A protein and the small-molecule ligand that binds it are described below.
Small molecule (SMILES): OC[C@H]1O[C@@H](c2nnc(-c3ccc4c(c3)Cc3ccccc3-4)[nH]2)[C@H](O)[C@@H](O)[C@@H]1O

Sequence of chain 1.A:
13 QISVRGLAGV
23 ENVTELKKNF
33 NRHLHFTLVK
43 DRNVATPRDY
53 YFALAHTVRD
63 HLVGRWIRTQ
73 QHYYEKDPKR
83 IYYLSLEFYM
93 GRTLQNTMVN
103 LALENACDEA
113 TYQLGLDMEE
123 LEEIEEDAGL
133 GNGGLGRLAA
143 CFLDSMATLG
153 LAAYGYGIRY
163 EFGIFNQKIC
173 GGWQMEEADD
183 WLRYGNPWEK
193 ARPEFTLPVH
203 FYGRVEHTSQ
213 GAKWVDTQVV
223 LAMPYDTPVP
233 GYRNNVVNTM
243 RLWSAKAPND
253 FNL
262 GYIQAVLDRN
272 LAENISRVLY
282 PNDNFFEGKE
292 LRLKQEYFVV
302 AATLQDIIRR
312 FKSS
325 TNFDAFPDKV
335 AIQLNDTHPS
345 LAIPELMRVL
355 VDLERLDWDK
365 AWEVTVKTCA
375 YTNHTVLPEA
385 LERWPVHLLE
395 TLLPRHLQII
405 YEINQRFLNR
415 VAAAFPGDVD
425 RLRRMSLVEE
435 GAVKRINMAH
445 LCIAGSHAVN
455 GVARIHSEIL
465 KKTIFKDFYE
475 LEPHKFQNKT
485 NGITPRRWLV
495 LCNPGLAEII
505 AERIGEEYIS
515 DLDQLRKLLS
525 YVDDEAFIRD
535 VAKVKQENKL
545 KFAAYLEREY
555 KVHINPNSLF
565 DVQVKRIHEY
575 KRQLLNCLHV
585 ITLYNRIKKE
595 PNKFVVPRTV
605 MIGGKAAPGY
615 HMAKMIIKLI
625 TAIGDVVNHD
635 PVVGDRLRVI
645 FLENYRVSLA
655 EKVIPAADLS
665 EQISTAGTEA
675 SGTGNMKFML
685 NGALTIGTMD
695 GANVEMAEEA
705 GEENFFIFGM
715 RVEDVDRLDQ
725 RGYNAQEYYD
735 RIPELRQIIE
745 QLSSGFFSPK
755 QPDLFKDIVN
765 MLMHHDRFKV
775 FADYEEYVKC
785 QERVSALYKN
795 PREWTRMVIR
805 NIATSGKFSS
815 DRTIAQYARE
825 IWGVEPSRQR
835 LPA

Binding-site contacts:
Ligand atom O3' contacts residue GLU673 of chain 1.A at 2.6 Å (salt-bridge).
Ligand atom C6' contacts residue HIS378 of chain 1.A at 3.5 Å.
Ligand atom O3' contacts residue ALA674 of chain 1.A at 3.2 Å (h-bond).
Ligand atom C10 contacts residue GLU89 of chain 1.A at 3.6 Å.
Ligand atom C17 contacts residue ARG293 of chain 1.A at 3.5 Å.
Ligand atom C2' contacts residue HIS378 of chain 1.A at 3.6 Å.
Ligand atom C8 contacts residue HIS342 of chain 1.A at 3.8 Å.
Ligand atom O2' contacts residue ASN285 of chain 1.A at 3.1 Å (h-bond).
Ligand atom C10 contacts residue ASN283 of chain 1.A at 3.6 Å.
Ligand atom C3' contacts residue GLU673 of chain 1.A at 3.3 Å.
Ligand atom C4 contacts residue ASN285 of chain 1.A at 3.6 Å.
Ligand atom C9 contacts residue ASN283 of chain 1.A at 3.8 Å.
Ligand atom C13 contacts residue PHE286 of chain 1.A at 3.4 Å (hydrophobic).
Ligand atom C15 contacts residue PHE286 of chain 1.A at 3.2 Å (hydrophobic).
Ligand atom C16 contacts residue ARG293 of chain 1.A at 3.6 Å.
Ligand atom C6' contacts residue ASN485 of chain 1.A at 3.4 Å.
Ligand atom C14 contacts residue ASN283 of chain 1.A at 3.7 Å.
Ligand atom C12 contacts residue PHE286 of chain 1.A at 3.5 Å (hydrophobic).
Ligand atom C1 contacts residue ASN285 of chain 1.A at 3.5 Å.
Ligand atom O3' contacts residue SER675 of chain 1.A at 3.1 Å (h-bond).
Ligand atom O4' contacts residue SER675 of chain 1.A at 3.6 Å.
Ligand atom N5 contacts residue LEU137 of chain 1.A at 3.7 Å.
Ligand atom C18 contacts residue ASN283 of chain 1.A at 3.5 Å.
Ligand atom O6' contacts residue ASN485 of chain 1.A at 2.8 Å (h-bond).
Ligand atom N3 contacts residue HIS378 of chain 1.A at 3.6 Å.
Ligand atom O5' contacts residue HIS378 of chain 1.A at 3.8 Å.
Ligand atom O2' contacts residue TYR574 of chain 1.A at 3.0 Å (h-bond).
Ligand atom C7 contacts residue ASN285 of chain 1.A at 3.5 Å.
Ligand atom N2 contacts residue HIS378 of chain 1.A at 2.7 Å (h-bond).
Ligand atom O4' contacts residue ASN485 of chain 1.A at 3.6 Å (h-bond).
Ligand atom O6' contacts residue HIS378 of chain 1.A at 2.7 Å (h-bond).
Ligand atom N2 contacts residue ASN285 of chain 1.A at 3.6 Å.
Ligand atom O4' contacts residue GLY676 of chain 1.A at 2.8 Å (h-bond).
Ligand atom O3' contacts residue GLY676 of chain 1.A at 3.2 Å (h-bond).
Ligand atom O2' contacts residue GLU673 of chain 1.A at 3.2 Å (salt-bridge).
Ligand atom N5 contacts residue ASN285 of chain 1.A at 3.4 Å (h-bond).
Ligand atom C8 contacts residue ASN285 of chain 1.A at 3.7 Å.
Ligand atom C1 contacts residue HIS378 of chain 1.A at 3.7 Å.
Ligand atom N3 contacts residue ASN285 of chain 1.A at 3.7 Å.
Ligand atom C6 contacts residue ASN285 of chain 1.A at 3.6 Å.